Binding-site contacts:
Ligand atom C7 contacts residue VAL64 of chain 1.A at 3.7 Å (hydrophobic).
Ligand atom N3 contacts residue MET51 of chain 1.A at 3.5 Å.
Ligand atom C8 contacts residue GLN61 of chain 1.A at 4.0 Å.
Ligand atom O1 contacts residue VAL82 of chain 1.A at 3.9 Å.
Ligand atom O2 contacts residue MET51 of chain 1.A at 4.0 Å.
Ligand atom C21 contacts residue ILE50 of chain 1.A at 3.9 Å (hydrophobic).
Ligand atom C15 contacts residue HIS85 of chain 1.A at 3.7 Å.
Ligand atom C23 contacts residue LEU43 of chain 1.A at 3.8 Å (hydrophobic).
Ligand atom C16 contacts residue HIS85 of chain 1.A at 3.9 Å.
Ligand atom C22 contacts residue ILE50 of chain 1.A at 3.8 Å (hydrophobic).
Ligand atom C1 contacts residue VAL82 of chain 1.A at 3.7 Å (hydrophobic).
Ligand atom C21 contacts residue VAL82 of chain 1.A at 3.9 Å (hydrophobic).
Ligand atom C contacts residue HIS62 of chain 1.A at 4.0 Å.
Ligand atom C13 contacts residue HIS85 of chain 1.A at 3.6 Å.
Ligand atom C14 contacts residue ILE88 of chain 1.A at 3.9 Å (hydrophobic).
Ligand atom O contacts residue GLN61 of chain 1.A at 3.5 Å.
Ligand atom C14 contacts residue HIS85 of chain 1.A at 3.4 Å.
Ligand atom C2 contacts residue VAL82 of chain 1.A at 3.6 Å (hydrophobic).
Ligand atom C7 contacts residue ILE50 of chain 1.A at 3.8 Å (hydrophobic).
Ligand atom CL contacts residue TYR89 of chain 1.A at 3.7 Å.
Ligand atom C28 contacts residue MET51 of chain 1.A at 3.8 Å (hydrophobic).
Ligand atom C contacts residue SO41 of chain 1.C at 3.5 Å.
Ligand atom C13 contacts residue VAL82 of chain 1.A at 3.7 Å (hydrophobic).
Ligand atom C1 contacts residue GLN61 of chain 1.A at 3.9 Å.
Ligand atom C4 contacts residue GLN61 of chain 1.A at 3.2 Å.
Ligand atom CL contacts residue HIS85 of chain 1.A at 3.6 Å.
Ligand atom C23 contacts residue GLY47 of chain 1.A at 3.9 Å.
Ligand atom C27 contacts residue GLY47 of chain 1.A at 3.6 Å.
Ligand atom C4 contacts residue VAL82 of chain 1.A at 3.7 Å (hydrophobic).
Ligand atom C27 contacts residue MET51 of chain 1.A at 3.9 Å (hydrophobic).
Ligand atom C9 contacts residue VAL82 of chain 1.A at 3.6 Å (hydrophobic).
Ligand atom CL1 contacts residue ILE50 of chain 1.A at 3.5 Å.
Ligand atom O contacts residue HIS62 of chain 1.A at 3.5 Å (h-bond).
Ligand atom C14 contacts residue VAL82 of chain 1.A at 3.7 Å (hydrophobic).
Ligand atom C20 contacts residue VAL82 of chain 1.A at 3.8 Å (hydrophobic).
Ligand atom C3 contacts residue VAL82 of chain 1.A at 3.5 Å (hydrophobic).
Ligand atom C15 contacts residue LEU43 of chain 1.A at 3.9 Å (hydrophobic).
Ligand atom C5 contacts residue VAL82 of chain 1.A at 3.7 Å (hydrophobic).
Ligand atom C6 contacts residue GLN61 of chain 1.A at 3.6 Å.
Ligand atom CL contacts residue LEU43 of chain 1.A at 3.7 Å.

The protein below binds the small molecule below.
Small molecule (SMILES): COc1ccc(C2=N[C@@H](c3ccc(Cl)cc3)[C@@H](c3ccc(Cl)cc3)N2C(=O)N2CCNC(=O)C2)c(OC(C)C)c1

Sequence of chain 1.A:
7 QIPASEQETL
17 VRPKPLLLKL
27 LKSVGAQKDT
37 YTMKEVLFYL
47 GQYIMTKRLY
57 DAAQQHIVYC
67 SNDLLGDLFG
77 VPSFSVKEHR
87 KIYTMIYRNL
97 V